This protein binds this small molecule.
Small molecule (SMILES): CC(=O)N[C@H]1[C@H](O[C@H]2[C@H](O)[C@@H](NC(C)=O)CO[C@@H]2CO)O[C@H](CO)[C@@H](O)[C@@H]1O

Sequence of chain 1.A:
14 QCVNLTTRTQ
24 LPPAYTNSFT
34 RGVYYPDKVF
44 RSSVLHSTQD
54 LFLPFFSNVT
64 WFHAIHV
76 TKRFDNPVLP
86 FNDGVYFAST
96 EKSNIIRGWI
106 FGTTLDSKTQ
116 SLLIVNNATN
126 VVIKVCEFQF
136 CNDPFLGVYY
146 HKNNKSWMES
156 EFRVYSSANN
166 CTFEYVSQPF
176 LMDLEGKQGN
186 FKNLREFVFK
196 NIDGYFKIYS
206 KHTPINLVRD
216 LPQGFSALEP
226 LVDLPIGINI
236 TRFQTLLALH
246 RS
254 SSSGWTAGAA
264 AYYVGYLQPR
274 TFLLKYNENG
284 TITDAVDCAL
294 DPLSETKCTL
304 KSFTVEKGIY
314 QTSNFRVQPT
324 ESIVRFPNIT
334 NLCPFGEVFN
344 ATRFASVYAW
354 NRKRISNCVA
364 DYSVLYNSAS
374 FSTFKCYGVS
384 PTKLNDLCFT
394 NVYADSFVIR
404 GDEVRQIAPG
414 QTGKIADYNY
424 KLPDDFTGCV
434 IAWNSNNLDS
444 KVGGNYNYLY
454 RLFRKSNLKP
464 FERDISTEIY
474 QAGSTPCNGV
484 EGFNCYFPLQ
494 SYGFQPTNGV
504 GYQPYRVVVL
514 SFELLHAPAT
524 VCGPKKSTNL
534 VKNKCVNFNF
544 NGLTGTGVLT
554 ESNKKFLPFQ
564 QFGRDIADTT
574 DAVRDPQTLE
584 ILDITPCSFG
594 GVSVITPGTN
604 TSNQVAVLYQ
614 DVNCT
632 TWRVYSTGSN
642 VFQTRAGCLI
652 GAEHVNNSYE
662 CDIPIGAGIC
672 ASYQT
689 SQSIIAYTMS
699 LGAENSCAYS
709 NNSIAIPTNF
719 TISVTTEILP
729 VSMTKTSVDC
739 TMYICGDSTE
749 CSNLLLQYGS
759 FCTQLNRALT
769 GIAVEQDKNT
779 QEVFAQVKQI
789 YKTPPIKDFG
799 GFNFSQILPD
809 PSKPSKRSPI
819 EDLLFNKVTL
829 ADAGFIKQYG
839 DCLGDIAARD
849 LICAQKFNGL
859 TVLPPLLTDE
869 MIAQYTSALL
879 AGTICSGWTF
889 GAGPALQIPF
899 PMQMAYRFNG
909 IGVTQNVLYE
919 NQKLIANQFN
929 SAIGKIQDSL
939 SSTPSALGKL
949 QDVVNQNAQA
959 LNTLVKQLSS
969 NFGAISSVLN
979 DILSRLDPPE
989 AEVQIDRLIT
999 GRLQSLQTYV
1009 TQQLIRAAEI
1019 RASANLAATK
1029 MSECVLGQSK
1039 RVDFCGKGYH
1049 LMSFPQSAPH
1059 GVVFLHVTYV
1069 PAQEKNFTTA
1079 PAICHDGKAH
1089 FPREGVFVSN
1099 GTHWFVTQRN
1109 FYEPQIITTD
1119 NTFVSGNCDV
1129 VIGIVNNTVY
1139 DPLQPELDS

Binding-site contacts:
Ligand atom C5 contacts residue ASN801 of chain 1.A at 3.8 Å.
Ligand atom C5 contacts residue SER803 of chain 1.A at 4.1 Å.
Ligand atom C1 contacts residue SER803 of chain 1.A at 3.5 Å.
Ligand atom O7 contacts residue ASN801 of chain 1.A at 3.8 Å.
Ligand atom O5 contacts residue SER803 of chain 1.A at 3.9 Å.
Ligand atom O5 contacts residue ASN801 of chain 1.A at 2.4 Å (h-bond).
Ligand atom C2 contacts residue ASN801 of chain 1.A at 2.5 Å.
Ligand atom O6 contacts residue GLN804 of chain 1.A at 4.3 Å.
Ligand atom C4 contacts residue ASN801 of chain 1.A at 4.4 Å.
Ligand atom C8 contacts residue ILE794 of chain 1.A at 4.5 Å (hydrophobic).
Ligand atom C1 contacts residue ASN801 of chain 1.A at 1.5 Å.
Ligand atom C3 contacts residue ASN801 of chain 1.A at 3.9 Å.
Ligand atom N2 contacts residue ASN801 of chain 1.A at 3.0 Å (h-bond).
Ligand atom C7 contacts residue ASN801 of chain 1.A at 3.6 Å.